Sequence of chain 1.A:
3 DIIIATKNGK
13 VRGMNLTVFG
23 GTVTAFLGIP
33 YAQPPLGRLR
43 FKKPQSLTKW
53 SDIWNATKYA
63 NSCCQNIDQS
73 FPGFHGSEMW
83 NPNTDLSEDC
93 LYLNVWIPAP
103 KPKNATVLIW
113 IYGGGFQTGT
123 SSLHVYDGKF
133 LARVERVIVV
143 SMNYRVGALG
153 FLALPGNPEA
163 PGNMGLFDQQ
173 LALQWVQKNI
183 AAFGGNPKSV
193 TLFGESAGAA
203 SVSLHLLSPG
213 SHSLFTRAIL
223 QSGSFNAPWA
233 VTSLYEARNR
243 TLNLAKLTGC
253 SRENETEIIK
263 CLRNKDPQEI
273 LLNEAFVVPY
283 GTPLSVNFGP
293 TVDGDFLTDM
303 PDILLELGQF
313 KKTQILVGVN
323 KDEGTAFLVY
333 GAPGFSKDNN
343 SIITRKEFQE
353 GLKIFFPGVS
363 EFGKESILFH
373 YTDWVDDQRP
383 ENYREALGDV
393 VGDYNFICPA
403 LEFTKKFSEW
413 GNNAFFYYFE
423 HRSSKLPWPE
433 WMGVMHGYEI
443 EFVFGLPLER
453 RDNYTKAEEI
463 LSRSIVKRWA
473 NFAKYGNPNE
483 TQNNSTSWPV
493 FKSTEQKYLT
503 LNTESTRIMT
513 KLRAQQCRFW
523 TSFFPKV

The small molecule below binds the protein below.
Small molecule (SMILES): CC(=O)N[C@@H]1[C@@H](O)[C@H](O)[C@@H](CO)O[C@H]1O

Binding-site contacts:
Ligand atom N2 contacts residue ASN241 of chain 1.A at 3.1 Å (h-bond).
Ligand atom C7 contacts residue ASN241 of chain 1.A at 3.5 Å.
Ligand atom C5 contacts residue ASN241 of chain 1.A at 3.7 Å.
Ligand atom O7 contacts residue TYR237 of chain 1.A at 4.1 Å.
Ligand atom O3 contacts residue ASN241 of chain 1.A at 4.2 Å.
Ligand atom C6 contacts residue ASN241 of chain 1.A at 4.4 Å.
Ligand atom O3 contacts residue GLU238 of chain 1.A at 4.4 Å.
Ligand atom C1 contacts residue ASN241 of chain 1.A at 1.4 Å.
Ligand atom C4 contacts residue ASN241 of chain 1.A at 4.2 Å.
Ligand atom C3 contacts residue ASN241 of chain 1.A at 3.7 Å.
Ligand atom C2 contacts residue GLU238 of chain 1.A at 4.3 Å.
Ligand atom O3 contacts residue TYR282 of chain 1.A at 4.2 Å.
Ligand atom O7 contacts residue ASN241 of chain 1.A at 3.3 Å (h-bond).
Ligand atom O7 contacts residue GLU238 of chain 1.A at 3.8 Å.
Ligand atom C2 contacts residue ASN241 of chain 1.A at 2.4 Å.
Ligand atom O5 contacts residue ASN241 of chain 1.A at 2.4 Å (h-bond).